Sequence of chain 1.C:
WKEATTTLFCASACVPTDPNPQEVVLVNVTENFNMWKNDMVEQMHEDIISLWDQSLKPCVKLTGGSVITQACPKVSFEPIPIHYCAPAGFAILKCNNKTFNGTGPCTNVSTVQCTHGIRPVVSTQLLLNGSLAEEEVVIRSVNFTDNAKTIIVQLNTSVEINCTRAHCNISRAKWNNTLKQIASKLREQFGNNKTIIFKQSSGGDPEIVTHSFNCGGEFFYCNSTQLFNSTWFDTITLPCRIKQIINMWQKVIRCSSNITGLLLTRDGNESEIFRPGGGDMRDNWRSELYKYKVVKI

This protein binds this small molecule.
Small molecule (SMILES): CC(=O)N[C@@H]1[C@@H](O)[C@H](O)[C@@H](CO)O[C@H]1O

Binding-site contacts:
Ligand atom C4 contacts residue ASN207 of chain 1.C at 4.2 Å.
Ligand atom N2 contacts residue ASN207 of chain 1.C at 2.9 Å (h-bond).
Ligand atom C1 contacts residue ASN207 of chain 1.C at 1.4 Å.
Ligand atom C7 contacts residue ASN207 of chain 1.C at 3.3 Å.
Ligand atom O5 contacts residue ASN207 of chain 1.C at 2.4 Å (h-bond).
Ligand atom C3 contacts residue ASN207 of chain 1.C at 3.8 Å.
Ligand atom O6 contacts residue LYS211 of chain 1.C at 4.0 Å.
Ligand atom C2 contacts residue ASN207 of chain 1.C at 2.4 Å.
Ligand atom C1 contacts residue TRP263 of chain 1.C at 4.4 Å (hydrophobic).
Ligand atom O7 contacts residue TRP263 of chain 1.C at 4.3 Å.
Ligand atom O7 contacts residue ASN207 of chain 1.C at 3.1 Å (h-bond).
Ligand atom C5 contacts residue ASN207 of chain 1.C at 3.7 Å.
Ligand atom C8 contacts residue ASN207 of chain 1.C at 4.0 Å.